Binding-site contacts:
Ligand atom C07 contacts residue HIS60 of chain 1.L at 3.9 Å.
Ligand atom O01 contacts residue TYR62 of chain 1.L at 3.8 Å.
Ligand atom C02 contacts residue TYR48 of chain 1.L at 3.7 Å (hydrophobic).
Ligand atom C10 contacts residue TYR48 of chain 1.L at 4.3 Å (hydrophobic).
Ligand atom C05 contacts residue HIS60 of chain 1.L at 3.5 Å.
Ligand atom C04 contacts residue HIS60 of chain 1.L at 3.3 Å.
Ligand atom N09 contacts residue TYR62 of chain 1.L at 4.0 Å.
Ligand atom C02 contacts residue TRP38 of chain 1.L at 3.8 Å (hydrophobic).
Ligand atom C03 contacts residue TYR48 of chain 1.L at 3.6 Å (hydrophobic).
Ligand atom C13 contacts residue HIS65 of chain 1.L at 3.7 Å.
Ligand atom O12 contacts residue TYR62 of chain 1.L at 3.5 Å.
Ligand atom C04 contacts residue TYR62 of chain 1.L at 3.9 Å (hydrophobic).
Ligand atom O01 contacts residue SER61 of chain 1.L at 2.8 Å (h-bond).
Ligand atom C02 contacts residue HIS65 of chain 1.L at 3.5 Å.
Ligand atom C13 contacts residue TYR48 of chain 1.L at 3.3 Å (hydrophobic).
Ligand atom C02 contacts residue TRP67 of chain 1.L at 3.5 Å (hydrophobic).
Ligand atom C03 contacts residue HIS60 of chain 1.L at 3.4 Å.
Ligand atom N06 contacts residue HIS60 of chain 1.L at 2.8 Å (h-bond).
Ligand atom C05 contacts residue TYR48 of chain 1.L at 3.5 Å (hydrophobic).
Ligand atom C04 contacts residue SER61 of chain 1.L at 4.4 Å.
Ligand atom N09 contacts residue HIS65 of chain 1.L at 4.4 Å.
Ligand atom C11 contacts residue TRP38 of chain 1.L at 3.9 Å (hydrophobic).
Ligand atom O08 contacts residue TYR48 of chain 1.L at 2.7 Å (h-bond).
Ligand atom O01 contacts residue TRP38 of chain 1.L at 3.8 Å.
Ligand atom C02 contacts residue SER61 of chain 1.L at 3.8 Å.
Ligand atom N09 contacts residue TYR48 of chain 1.L at 3.5 Å (h-bond).
Ligand atom C13 contacts residue TRP38 of chain 1.L at 3.4 Å (hydrophobic).
Ligand atom C10 contacts residue TYR62 of chain 1.L at 3.7 Å (hydrophobic).
Ligand atom C03 contacts residue SER61 of chain 1.L at 3.9 Å.
Ligand atom C03 contacts residue TRP67 of chain 1.L at 3.6 Å (hydrophobic).
Ligand atom O01 contacts residue TRP67 of chain 1.L at 4.0 Å.
Ligand atom C04 contacts residue TYR48 of chain 1.L at 3.8 Å (hydrophobic).
Ligand atom O01 contacts residue HIS65 of chain 1.L at 2.4 Å (h-bond).

Sequence of chain 1.L:
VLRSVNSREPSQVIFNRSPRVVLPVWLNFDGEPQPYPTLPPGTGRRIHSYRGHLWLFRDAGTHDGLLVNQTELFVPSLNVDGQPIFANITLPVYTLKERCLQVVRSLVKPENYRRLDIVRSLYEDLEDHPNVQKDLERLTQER

A protein and the small-molecule ligand that binds it are described below.
Small molecule (SMILES): CNC(=O)[C@@H]1C[C@@H](O)CN1C(C)=O